Sequence of chain 1.A:
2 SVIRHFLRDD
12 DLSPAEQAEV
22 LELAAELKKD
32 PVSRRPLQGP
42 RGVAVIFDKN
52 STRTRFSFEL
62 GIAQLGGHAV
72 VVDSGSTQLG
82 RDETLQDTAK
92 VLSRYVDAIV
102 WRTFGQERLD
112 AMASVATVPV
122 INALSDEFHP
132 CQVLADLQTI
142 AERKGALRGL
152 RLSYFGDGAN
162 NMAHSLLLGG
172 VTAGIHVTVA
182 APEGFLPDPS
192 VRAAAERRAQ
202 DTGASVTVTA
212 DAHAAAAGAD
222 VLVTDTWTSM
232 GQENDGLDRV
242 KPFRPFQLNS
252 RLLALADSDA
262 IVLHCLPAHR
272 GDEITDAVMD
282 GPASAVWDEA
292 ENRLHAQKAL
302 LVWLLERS

The protein below binds the small molecule below.
Small molecule (SMILES): COC(=O)c1ccc(O)c(I)c1

Sequence of chain 1.C:
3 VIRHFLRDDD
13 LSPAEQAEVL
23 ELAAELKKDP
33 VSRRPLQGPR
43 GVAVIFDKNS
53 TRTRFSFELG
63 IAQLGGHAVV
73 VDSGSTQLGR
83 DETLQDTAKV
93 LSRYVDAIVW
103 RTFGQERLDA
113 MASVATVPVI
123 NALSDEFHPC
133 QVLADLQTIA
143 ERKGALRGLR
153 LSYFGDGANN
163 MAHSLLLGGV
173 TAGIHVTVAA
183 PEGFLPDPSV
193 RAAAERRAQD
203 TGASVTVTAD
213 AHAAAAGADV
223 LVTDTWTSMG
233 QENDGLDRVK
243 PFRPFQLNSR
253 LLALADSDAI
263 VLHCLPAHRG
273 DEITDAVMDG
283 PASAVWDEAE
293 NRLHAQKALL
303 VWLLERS

Binding-site contacts:
Ligand atom O03 contacts residue ARG54 of chain 1.C at 3.4 Å.
Ligand atom O03 contacts residue PHE57 of chain 1.C at 4.1 Å.
Ligand atom O01 contacts residue TYR96 of chain 1.A at 4.0 Å.
Ligand atom C07 contacts residue GLU84 of chain 1.A at 4.2 Å.
Ligand atom C12 contacts residue LEU93 of chain 1.A at 3.6 Å (hydrophobic).
Ligand atom I11 contacts residue ILE47 of chain 1.A at 3.8 Å.
Ligand atom C02 contacts residue PHE57 of chain 1.C at 4.0 Å (hydrophobic).
Ligand atom O09 contacts residue THR53 of chain 1.C at 4.5 Å.
Ligand atom C07 contacts residue ARG54 of chain 1.C at 3.5 Å.
Ligand atom C06 contacts residue ARG54 of chain 1.C at 3.5 Å.
Ligand atom O09 contacts residue THR89 of chain 1.A at 4.2 Å.
Ligand atom C08 contacts residue THR89 of chain 1.A at 4.0 Å.
Ligand atom I11 contacts residue VAL73 of chain 1.A at 4.3 Å.
Ligand atom C12 contacts residue THR53 of chain 1.C at 4.4 Å.
Ligand atom I11 contacts residue PHE57 of chain 1.C at 4.4 Å.
Ligand atom C10 contacts residue THR89 of chain 1.A at 4.1 Å.
Ligand atom O01 contacts residue LEU93 of chain 1.A at 3.7 Å.
Ligand atom O03 contacts residue VAL92 of chain 1.A at 4.0 Å.
Ligand atom O01 contacts residue VAL92 of chain 1.A at 3.8 Å.
Ligand atom C08 contacts residue THR53 of chain 1.C at 4.1 Å.
Ligand atom C10 contacts residue LEU80 of chain 1.A at 4.4 Å (hydrophobic).
Ligand atom C04 contacts residue VAL92 of chain 1.A at 4.2 Å (hydrophobic).
Ligand atom C02 contacts residue ARG54 of chain 1.C at 4.3 Å.
Ligand atom C08 contacts residue LEU80 of chain 1.A at 4.2 Å (hydrophobic).
Ligand atom C07 contacts residue THR89 of chain 1.A at 4.4 Å.
Ligand atom O09 contacts residue LEU80 of chain 1.A at 3.2 Å.
Ligand atom C02 contacts residue LEU93 of chain 1.A at 4.3 Å (hydrophobic).
Ligand atom C04 contacts residue TYR96 of chain 1.A at 3.6 Å (hydrophobic).
Ligand atom C04 contacts residue PHE57 of chain 1.C at 3.6 Å (hydrophobic).
Ligand atom C10 contacts residue PHE57 of chain 1.C at 4.2 Å (hydrophobic).
Ligand atom C05 contacts residue PHE57 of chain 1.C at 4.2 Å (hydrophobic).
Ligand atom C05 contacts residue LEU93 of chain 1.A at 4.2 Å (hydrophobic).
Ligand atom I11 contacts residue LEU80 of chain 1.A at 3.8 Å.
Ligand atom C10 contacts residue THR53 of chain 1.C at 4.0 Å.
Ligand atom C10 contacts residue LEU93 of chain 1.A at 4.4 Å (hydrophobic).
Ligand atom C04 contacts residue ARG54 of chain 1.C at 3.8 Å.
Ligand atom C12 contacts residue PHE57 of chain 1.C at 3.5 Å (hydrophobic).
Ligand atom C02 contacts residue VAL92 of chain 1.A at 3.9 Å (hydrophobic).
Ligand atom O01 contacts residue PHE57 of chain 1.C at 3.8 Å.
Ligand atom C05 contacts residue ARG54 of chain 1.C at 4.3 Å.